Sequence of chain 1.D:
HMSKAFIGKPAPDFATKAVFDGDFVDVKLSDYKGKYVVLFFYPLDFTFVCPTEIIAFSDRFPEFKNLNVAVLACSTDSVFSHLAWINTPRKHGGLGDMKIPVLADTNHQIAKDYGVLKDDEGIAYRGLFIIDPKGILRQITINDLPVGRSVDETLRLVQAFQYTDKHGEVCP

Binding-site contacts:
Ligand atom C2 contacts residue CYS178 of chain 1.D at 3.1 Å (hydrophobic).
Ligand atom C1 contacts residue CYS57 of chain 1.C at 1.6 Å (hydrophobic).
Ligand atom C1 contacts residue GLY100 of chain 1.C at 4.0 Å.
Ligand atom C1 contacts residue CYS178 of chain 1.D at 3.3 Å (hydrophobic).
Ligand atom N10 contacts residue CYS178 of chain 1.D at 3.3 Å (h-bond).
Ligand atom C12 contacts residue CYS178 of chain 1.D at 1.7 Å (hydrophobic).
Ligand atom C12 contacts residue PRO179 of chain 1.D at 4.3 Å (hydrophobic).
Ligand atom C5 contacts residue LYS98 of chain 1.C at 3.7 Å.
Ligand atom N10 contacts residue PRO179 of chain 1.D at 3.9 Å.
Ligand atom O3 contacts residue CYS57 of chain 1.C at 4.0 Å.
Ligand atom C12 contacts residue THR59 of chain 1.C at 4.5 Å.
Ligand atom O10 contacts residue PRO179 of chain 1.D at 3.8 Å.
Ligand atom N3 contacts residue CYS178 of chain 1.D at 4.3 Å.
Ligand atom N3 contacts residue GLY100 of chain 1.C at 4.4 Å.
Ligand atom C4 contacts residue LYS98 of chain 1.C at 4.2 Å.
Ligand atom C1 contacts residue PHE55 of chain 1.C at 4.1 Å (hydrophobic).
Ligand atom N3 contacts residue CYS57 of chain 1.C at 3.7 Å.
Ligand atom C9 contacts residue CYS178 of chain 1.D at 4.4 Å (hydrophobic).
Ligand atom C2 contacts residue GLY100 of chain 1.C at 4.4 Å.
Ligand atom N10 contacts residue CYS57 of chain 1.C at 4.4 Å.
Ligand atom C11 contacts residue PRO179 of chain 1.D at 4.2 Å (hydrophobic).
Ligand atom C9 contacts residue PRO179 of chain 1.D at 4.3 Å (hydrophobic).
Ligand atom O3 contacts residue GLY100 of chain 1.C at 3.9 Å.
Ligand atom C11 contacts residue CYS57 of chain 1.C at 3.1 Å (hydrophobic).
Ligand atom C2 contacts residue CYS57 of chain 1.C at 2.6 Å (hydrophobic).
Ligand atom O10 contacts residue CYS178 of chain 1.D at 3.6 Å (h-bond).
Ligand atom C12 contacts residue CYS57 of chain 1.C at 3.0 Å (hydrophobic).
Ligand atom C11 contacts residue CYS178 of chain 1.D at 2.5 Å (hydrophobic).
Ligand atom C6 contacts residue LYS98 of chain 1.C at 3.9 Å.

Sequence of chain 1.C:
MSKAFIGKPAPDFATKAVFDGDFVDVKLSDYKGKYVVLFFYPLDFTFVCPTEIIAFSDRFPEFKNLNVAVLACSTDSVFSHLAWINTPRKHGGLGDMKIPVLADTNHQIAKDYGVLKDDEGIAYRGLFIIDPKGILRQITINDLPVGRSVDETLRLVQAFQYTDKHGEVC

The protein below binds the small molecule below.
Small molecule (SMILES): [O-][n+]1c(CBr)c(CBr)[n+]([O-])c2ccccc21